Sequence of chain 1.A:
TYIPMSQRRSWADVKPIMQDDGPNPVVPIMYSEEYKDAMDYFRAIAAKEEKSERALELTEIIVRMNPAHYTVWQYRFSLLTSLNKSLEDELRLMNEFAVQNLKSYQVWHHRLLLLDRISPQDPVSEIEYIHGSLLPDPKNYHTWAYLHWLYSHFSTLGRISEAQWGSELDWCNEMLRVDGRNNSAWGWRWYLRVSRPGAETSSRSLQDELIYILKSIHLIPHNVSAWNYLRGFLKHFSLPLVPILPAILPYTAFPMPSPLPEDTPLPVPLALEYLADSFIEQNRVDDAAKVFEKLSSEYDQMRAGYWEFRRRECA

Binding-site contacts:
Ligand atom C7 contacts residue 7781 of chain 1.L at 3.7 Å.
Ligand atom O1A contacts residue LYS320 of chain 1.B at 3.9 Å.
Ligand atom C3 contacts residue 7781 of chain 1.L at 3.6 Å.
Ligand atom C2 contacts residue HIS266 of chain 1.B at 3.4 Å.
Ligand atom O1A contacts residue ARG317 of chain 1.B at 2.8 Å (salt-bridge).
Ligand atom O2B contacts residue ARG317 of chain 1.B at 2.7 Å (salt-bridge).
Ligand atom C4 contacts residue TYR123 of chain 1.A at 3.7 Å (hydrophobic).
Ligand atom C14 contacts residue 7781 of chain 1.L at 3.5 Å.
Ligand atom C12 contacts residue CYS272 of chain 1.B at 3.6 Å (hydrophobic).
Ligand atom C5 contacts residue 7781 of chain 1.L at 3.6 Å.
Ligand atom O2A contacts residue 7781 of chain 1.L at 3.6 Å.
Ligand atom C15 contacts residue CYS272 of chain 1.B at 3.8 Å (hydrophobic).
Ligand atom PA contacts residue 7781 of chain 1.L at 3.9 Å.
Ligand atom C12 contacts residue TRP329 of chain 1.B at 3.5 Å (hydrophobic).
Ligand atom C10 contacts residue 7781 of chain 1.L at 3.4 Å.
Ligand atom C7 contacts residue GLY268 of chain 1.B at 3.6 Å.
Ligand atom PB contacts residue TYR326 of chain 1.B at 3.5 Å.
Ligand atom C10 contacts residue TRP329 of chain 1.B at 3.4 Å (hydrophobic).
Ligand atom O3A contacts residue 7781 of chain 1.L at 3.7 Å.
Ligand atom C10 contacts residue TYR409 of chain 1.B at 3.6 Å (hydrophobic).
Ligand atom O1 contacts residue 7781 of chain 1.L at 3.3 Å.
Ligand atom C8 contacts residue 7781 of chain 1.L at 3.6 Å.
Ligand atom C5 contacts residue TYR269 of chain 1.B at 3.5 Å (hydrophobic).
Ligand atom C4 contacts residue TYR269 of chain 1.B at 3.8 Å (hydrophobic).
Ligand atom O2B contacts residue HIS266 of chain 1.B at 2.8 Å.
Ligand atom C10 contacts residue GLY268 of chain 1.B at 3.7 Å.
Ligand atom C14 contacts residue LEU141 of chain 1.B at 3.7 Å (hydrophobic).
Ligand atom C15 contacts residue TYR200 of chain 1.B at 3.7 Å (hydrophobic).
Ligand atom O3B contacts residue TYR326 of chain 1.B at 2.5 Å (h-bond).
Ligand atom O3A contacts residue TYR326 of chain 1.B at 3.4 Å (h-bond).
Ligand atom C5 contacts residue TYR123 of chain 1.A at 3.4 Å (hydrophobic).
Ligand atom C8 contacts residue GLY268 of chain 1.B at 3.3 Å.
Ligand atom C9 contacts residue GLY268 of chain 1.B at 3.3 Å.
Ligand atom C6 contacts residue HIS266 of chain 1.B at 3.9 Å.
Ligand atom C11 contacts residue ARG197 of chain 1.B at 3.8 Å.
Ligand atom C2 contacts residue 7781 of chain 1.L at 3.7 Å.
Ligand atom C4 contacts residue TYR159 of chain 1.A at 3.9 Å (hydrophobic).
Ligand atom O1B contacts residue LYS320 of chain 1.B at 2.8 Å (salt-bridge).
Ligand atom C6 contacts residue 7781 of chain 1.L at 3.6 Å.
Ligand atom C1 contacts residue HIS266 of chain 1.B at 3.5 Å.

This protein binds this small molecule.
Small molecule (SMILES): CC(C)=CCC/C(C)=C/CC/C(C)=C/CO[P](=O)(O)OP(=O)(O)O

Sequence of chain 1.B:
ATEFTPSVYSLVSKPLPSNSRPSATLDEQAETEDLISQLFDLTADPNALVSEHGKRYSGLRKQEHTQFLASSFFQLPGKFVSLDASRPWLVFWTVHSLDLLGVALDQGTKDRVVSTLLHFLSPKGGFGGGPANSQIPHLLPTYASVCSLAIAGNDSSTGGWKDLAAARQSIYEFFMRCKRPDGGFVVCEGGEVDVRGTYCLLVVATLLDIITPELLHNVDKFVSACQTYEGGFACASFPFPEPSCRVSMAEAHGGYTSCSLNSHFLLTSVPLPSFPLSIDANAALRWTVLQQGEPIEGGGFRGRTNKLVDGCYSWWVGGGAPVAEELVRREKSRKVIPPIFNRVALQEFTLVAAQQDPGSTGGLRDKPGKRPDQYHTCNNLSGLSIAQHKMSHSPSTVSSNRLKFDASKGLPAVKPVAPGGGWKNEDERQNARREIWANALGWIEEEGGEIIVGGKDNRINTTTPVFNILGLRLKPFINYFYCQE